A protein and the small-molecule ligand that binds it are described below.
Small molecule (SMILES): Nc1ncnc2c1ncn2[C@@H]1O[C@H](CO[P](=O)(O)O[P](=O)(O)NP(=O)(O)O)[C@@H](O)[C@H]1O

Sequence of chain 1.A:
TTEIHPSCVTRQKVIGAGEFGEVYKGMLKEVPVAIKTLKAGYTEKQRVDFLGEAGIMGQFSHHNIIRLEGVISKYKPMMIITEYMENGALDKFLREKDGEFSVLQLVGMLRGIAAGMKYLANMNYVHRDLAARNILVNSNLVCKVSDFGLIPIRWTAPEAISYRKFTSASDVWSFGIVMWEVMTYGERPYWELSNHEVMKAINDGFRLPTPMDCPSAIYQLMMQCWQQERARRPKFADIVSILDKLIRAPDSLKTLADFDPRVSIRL

Binding-site contacts:
Ligand atom C4 contacts residue LEU152 of chain 1.A at 3.9 Å (hydrophobic).
Ligand atom C1' contacts residue ILE25 of chain 1.A at 4.0 Å (hydrophobic).
Ligand atom N6 contacts residue THR98 of chain 1.A at 3.5 Å (h-bond).
Ligand atom N1 contacts residue ALA50 of chain 1.A at 4.1 Å.
Ligand atom N7 contacts residue LEU152 of chain 1.A at 3.8 Å.
Ligand atom O1B contacts residue GLY28 of chain 1.A at 3.2 Å.
Ligand atom C2 contacts residue MET101 of chain 1.A at 3.2 Å (hydrophobic).
Ligand atom C4' contacts residue GLY26 of chain 1.A at 3.9 Å.
Ligand atom PB contacts residue ALA27 of chain 1.A at 4.0 Å.
Ligand atom O2' contacts residue LEU152 of chain 1.A at 3.5 Å.
Ligand atom C6 contacts residue ALA50 of chain 1.A at 3.5 Å (hydrophobic).
Ligand atom C6 contacts residue GLU99 of chain 1.A at 3.9 Å.
Ligand atom N3B contacts residue GLY28 of chain 1.A at 4.0 Å.
Ligand atom O4' contacts residue VAL33 of chain 1.A at 3.6 Å.
Ligand atom C4 contacts residue ILE25 of chain 1.A at 3.9 Å (hydrophobic).
Ligand atom PG contacts residue ALA27 of chain 1.A at 3.6 Å.
Ligand atom C6 contacts residue MET101 of chain 1.A at 4.0 Å (hydrophobic).
Ligand atom N7 contacts residue ALA50 of chain 1.A at 3.9 Å.
Ligand atom N9 contacts residue ILE25 of chain 1.A at 4.0 Å.
Ligand atom N6 contacts residue ALA50 of chain 1.A at 3.3 Å.
Ligand atom N3B contacts residue ALA27 of chain 1.A at 2.8 Å (h-bond).
Ligand atom N1 contacts residue GLU99 of chain 1.A at 4.0 Å.
Ligand atom O1B contacts residue GLU29 of chain 1.A at 4.0 Å.
Ligand atom O4' contacts residue ILE25 of chain 1.A at 3.8 Å.
Ligand atom O5' contacts residue VAL33 of chain 1.A at 3.9 Å.
Ligand atom C5 contacts residue ALA50 of chain 1.A at 3.6 Å (hydrophobic).
Ligand atom C6 contacts residue LEU152 of chain 1.A at 3.6 Å (hydrophobic).
Ligand atom C5 contacts residue LEU152 of chain 1.A at 3.6 Å (hydrophobic).
Ligand atom O2G contacts residue ALA27 of chain 1.A at 3.9 Å.
Ligand atom C2 contacts residue TYR100 of chain 1.A at 3.5 Å (hydrophobic).
Ligand atom N6 contacts residue LEU152 of chain 1.A at 3.6 Å.
Ligand atom O3' contacts residue ILE25 of chain 1.A at 3.7 Å.
Ligand atom O1B contacts residue ALA27 of chain 1.A at 4.0 Å.
Ligand atom C4' contacts residue ILE25 of chain 1.A at 3.6 Å (hydrophobic).
Ligand atom N3 contacts residue ILE25 of chain 1.A at 3.8 Å.
Ligand atom O1G contacts residue ALA27 of chain 1.A at 3.2 Å (h-bond).
Ligand atom N1 contacts residue MET101 of chain 1.A at 2.9 Å (h-bond).
Ligand atom O2' contacts residue ALA105 of chain 1.A at 3.9 Å.
Ligand atom N1 contacts residue TYR100 of chain 1.A at 3.6 Å.
Ligand atom N6 contacts residue GLU99 of chain 1.A at 2.9 Å (salt-bridge).